Sequence of chain 1.A:
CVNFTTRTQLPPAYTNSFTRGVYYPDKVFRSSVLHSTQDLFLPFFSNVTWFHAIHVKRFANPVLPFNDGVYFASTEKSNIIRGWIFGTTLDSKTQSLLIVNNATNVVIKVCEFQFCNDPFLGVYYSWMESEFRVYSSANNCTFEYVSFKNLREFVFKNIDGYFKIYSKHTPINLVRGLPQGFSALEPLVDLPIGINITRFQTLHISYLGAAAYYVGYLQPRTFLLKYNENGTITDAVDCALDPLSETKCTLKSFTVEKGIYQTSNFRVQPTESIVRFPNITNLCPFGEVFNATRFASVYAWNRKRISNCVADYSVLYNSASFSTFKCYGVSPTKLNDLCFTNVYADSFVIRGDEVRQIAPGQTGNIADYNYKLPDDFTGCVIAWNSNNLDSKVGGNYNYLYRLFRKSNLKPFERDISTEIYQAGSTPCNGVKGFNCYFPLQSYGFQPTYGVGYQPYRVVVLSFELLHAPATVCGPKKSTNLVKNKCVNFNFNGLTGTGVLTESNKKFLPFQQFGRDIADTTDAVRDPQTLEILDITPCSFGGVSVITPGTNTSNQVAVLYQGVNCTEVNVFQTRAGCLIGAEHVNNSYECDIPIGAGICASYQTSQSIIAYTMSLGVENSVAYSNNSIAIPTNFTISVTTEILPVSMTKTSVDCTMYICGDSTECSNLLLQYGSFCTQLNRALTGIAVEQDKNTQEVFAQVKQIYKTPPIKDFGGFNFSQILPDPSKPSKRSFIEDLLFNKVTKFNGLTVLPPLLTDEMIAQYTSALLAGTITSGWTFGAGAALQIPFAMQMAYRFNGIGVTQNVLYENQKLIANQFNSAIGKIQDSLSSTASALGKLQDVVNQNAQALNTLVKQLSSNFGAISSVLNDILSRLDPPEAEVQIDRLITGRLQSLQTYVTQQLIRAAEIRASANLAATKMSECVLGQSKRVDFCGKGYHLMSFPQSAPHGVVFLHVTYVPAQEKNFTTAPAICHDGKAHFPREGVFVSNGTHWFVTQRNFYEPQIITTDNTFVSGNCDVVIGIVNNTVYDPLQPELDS

This protein binds this small molecule.
Small molecule (SMILES): CC(=O)N[C@@H]1[C@@H](O)[C@H](O)[C@@H](CO)O[C@H]1O

Binding-site contacts:
Ligand atom C7 contacts residue ASN328 of chain 1.A at 4.0 Å.
Ligand atom C3 contacts residue ASN328 of chain 1.A at 3.7 Å.
Ligand atom N2 contacts residue ASN328 of chain 1.A at 3.0 Å (h-bond).
Ligand atom C5 contacts residue GLN577 of chain 1.A at 4.1 Å.
Ligand atom C2 contacts residue ASN328 of chain 1.A at 2.3 Å.
Ligand atom C1 contacts residue ASN328 of chain 1.A at 1.5 Å.
Ligand atom O6 contacts residue GLN577 of chain 1.A at 3.1 Å (h-bond).
Ligand atom C6 contacts residue GLN577 of chain 1.A at 3.1 Å.
Ligand atom C5 contacts residue ASN328 of chain 1.A at 3.5 Å.
Ligand atom O5 contacts residue GLN577 of chain 1.A at 3.7 Å.
Ligand atom O6 contacts residue THR578 of chain 1.A at 3.8 Å.
Ligand atom C4 contacts residue ASN328 of chain 1.A at 4.0 Å.
Ligand atom O5 contacts residue ASN328 of chain 1.A at 2.2 Å (h-bond).